The small molecule below binds the protein below.
Small molecule (SMILES): CC(=O)N[C@@H]1[C@@H](O[C@H]2O[C@H](CO)[C@H](O[C@H]3O[C@H](CO[C@@H]4O[C@@H](C)[C@H](O)[C@@H](O)[C@H]4O)[C@@H](O)[C@H](O)[C@H]3O)[C@H](O[C@@H]3O[C@H](CO)[C@@H](O)[C@H](O)[C@H]3NC(C)=O)[C@H]2O)[C@H](O)[C@@H](CO)O[C@H]1O

Sequence of chain 1.A:
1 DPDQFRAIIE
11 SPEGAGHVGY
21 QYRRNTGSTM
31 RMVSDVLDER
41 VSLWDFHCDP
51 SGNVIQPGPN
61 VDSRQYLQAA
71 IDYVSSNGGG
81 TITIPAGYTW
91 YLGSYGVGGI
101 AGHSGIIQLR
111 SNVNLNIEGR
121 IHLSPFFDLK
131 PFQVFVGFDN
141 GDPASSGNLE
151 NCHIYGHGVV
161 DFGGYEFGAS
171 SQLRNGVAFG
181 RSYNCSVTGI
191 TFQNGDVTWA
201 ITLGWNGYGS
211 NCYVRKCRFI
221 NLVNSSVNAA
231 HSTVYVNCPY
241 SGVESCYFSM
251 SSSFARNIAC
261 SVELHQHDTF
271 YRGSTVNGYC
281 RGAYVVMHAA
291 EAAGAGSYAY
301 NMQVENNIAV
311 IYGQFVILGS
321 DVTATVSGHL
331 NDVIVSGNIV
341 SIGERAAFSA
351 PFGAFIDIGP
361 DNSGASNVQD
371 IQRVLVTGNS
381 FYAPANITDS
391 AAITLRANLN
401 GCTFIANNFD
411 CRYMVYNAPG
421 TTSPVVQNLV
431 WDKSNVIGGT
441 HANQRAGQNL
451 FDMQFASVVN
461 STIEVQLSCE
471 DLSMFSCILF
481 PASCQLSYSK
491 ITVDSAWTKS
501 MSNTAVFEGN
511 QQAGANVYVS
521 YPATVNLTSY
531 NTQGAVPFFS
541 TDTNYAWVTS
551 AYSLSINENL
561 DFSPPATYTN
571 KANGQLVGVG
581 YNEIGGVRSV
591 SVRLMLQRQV

Binding-site contacts:
Ligand atom O3 contacts residue NA1 of chain 1.H at 2.3 Å (h-bond).
Ligand atom O2 contacts residue NA1 of chain 1.H at 2.3 Å (h-bond).
Ligand atom O5 contacts residue TRP199 of chain 1.A at 3.5 Å.
Ligand atom O4 contacts residue HIS288 of chain 1.A at 2.6 Å (h-bond).
Ligand atom N2 contacts residue GLU291 of chain 1.A at 2.9 Å (salt-bridge).
Ligand atom O7 contacts residue TYR235 of chain 1.A at 3.2 Å.
Ligand atom O6 contacts residue VAL286 of chain 1.A at 3.6 Å.
Ligand atom O6 contacts residue TRP199 of chain 1.A at 3.2 Å.
Ligand atom O6 contacts residue LEU173 of chain 1.A at 3.6 Å.
Ligand atom O1 contacts residue GLU263 of chain 1.A at 2.4 Å (salt-bridge).
Ligand atom C4 contacts residue HIS103 of chain 1.A at 3.3 Å.
Ligand atom O3 contacts residue TRP205 of chain 1.A at 3.4 Å (h-bond).
Ligand atom O6 contacts residue LEU173 of chain 1.A at 3.6 Å.
Ligand atom O2 contacts residue TYR235 of chain 1.A at 3.0 Å (h-bond).
Ligand atom C8 contacts residue TRP199 of chain 1.A at 3.6 Å (hydrophobic).
Ligand atom O4 contacts residue ASN237 of chain 1.A at 2.8 Å (h-bond).
Ligand atom C5 contacts residue TYR235 of chain 1.A at 3.5 Å (hydrophobic).
Ligand atom O6 contacts residue HIS265 of chain 1.A at 3.1 Å.
Ligand atom O2 contacts residue GLU291 of chain 1.A at 3.6 Å (salt-bridge).
Ligand atom O6 contacts residue THR198 of chain 1.A at 3.5 Å.
Ligand atom C3 contacts residue ASN206 of chain 1.A at 3.4 Å.
Ligand atom O3 contacts residue ASN206 of chain 1.A at 2.6 Å (h-bond).
Ligand atom O3 contacts residue GLY102 of chain 1.A at 3.5 Å (h-bond).
Ligand atom C1 contacts residue GLU263 of chain 1.A at 3.1 Å.
Ligand atom C4 contacts residue HIS288 of chain 1.A at 3.5 Å.
Ligand atom O4 contacts residue HIS103 of chain 1.A at 2.7 Å (h-bond).
Ligand atom O5 contacts residue GLU263 of chain 1.A at 3.3 Å (salt-bridge).
Ligand atom O6 contacts residue GLU263 of chain 1.A at 2.8 Å (salt-bridge).
Ligand atom C2 contacts residue NA1 of chain 1.H at 3.2 Å.
Ligand atom O1 contacts residue TYR284 of chain 1.A at 3.4 Å.
Ligand atom O7 contacts residue GLU263 of chain 1.A at 3.6 Å (salt-bridge).
Ligand atom C2 contacts residue GLU291 of chain 1.A at 3.5 Å.
Ligand atom O7 contacts residue TRP199 of chain 1.A at 2.9 Å (h-bond).
Ligand atom C2 contacts residue GLU263 of chain 1.A at 3.2 Å.
Ligand atom O4 contacts residue GLN133 of chain 1.A at 3.0 Å (h-bond).
Ligand atom C3 contacts residue ASN237 of chain 1.A at 3.4 Å.
Ligand atom C6 contacts residue TRP199 of chain 1.A at 3.6 Å (hydrophobic).
Ligand atom C3 contacts residue GLU291 of chain 1.A at 3.5 Å.
Ligand atom C3 contacts residue NA1 of chain 1.H at 3.2 Å.
Ligand atom O4 contacts residue ASN362 of chain 1.A at 2.8 Å (h-bond).